Sequence of chain 1.C:
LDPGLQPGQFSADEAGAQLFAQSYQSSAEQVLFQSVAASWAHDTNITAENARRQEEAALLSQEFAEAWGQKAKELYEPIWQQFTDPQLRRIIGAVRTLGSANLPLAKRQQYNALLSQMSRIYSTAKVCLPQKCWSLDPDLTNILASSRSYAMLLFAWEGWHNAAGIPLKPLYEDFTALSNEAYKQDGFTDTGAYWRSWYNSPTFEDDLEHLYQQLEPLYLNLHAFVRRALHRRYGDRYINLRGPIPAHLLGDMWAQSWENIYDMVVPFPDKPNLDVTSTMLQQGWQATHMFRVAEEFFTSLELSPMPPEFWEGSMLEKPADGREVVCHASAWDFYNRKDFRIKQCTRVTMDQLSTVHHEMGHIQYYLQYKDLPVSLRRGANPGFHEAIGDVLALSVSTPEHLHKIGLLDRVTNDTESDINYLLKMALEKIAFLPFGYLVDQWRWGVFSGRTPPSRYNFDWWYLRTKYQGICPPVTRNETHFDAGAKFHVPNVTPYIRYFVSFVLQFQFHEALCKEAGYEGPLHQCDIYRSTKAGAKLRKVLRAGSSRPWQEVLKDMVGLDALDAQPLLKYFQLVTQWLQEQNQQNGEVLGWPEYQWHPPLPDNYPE

Binding-site contacts:
Ligand atom O3 contacts residue GLU522 of chain 1.C at 3.6 Å (salt-bridge).
Ligand atom O6 contacts residue GLU522 of chain 1.C at 4.5 Å.
Ligand atom C1 contacts residue NAG2 of chain 1.K at 1.8 Å.
Ligand atom O6 contacts residue NAG2 of chain 1.K at 4.0 Å.
Ligand atom C2 contacts residue NAG2 of chain 1.K at 2.6 Å.
Ligand atom O5 contacts residue GLU522 of chain 1.C at 4.0 Å.
Ligand atom C5 contacts residue NAG2 of chain 1.K at 4.0 Å.
Ligand atom C4 contacts residue NAG2 of chain 1.K at 4.4 Å.
Ligand atom C3 contacts residue GLU522 of chain 1.C at 3.6 Å.
Ligand atom O5 contacts residue NAG2 of chain 1.K at 2.8 Å (h-bond).
Ligand atom C3 contacts residue NAG2 of chain 1.K at 4.0 Å.
Ligand atom O2 contacts residue NAG2 of chain 1.K at 2.9 Å (h-bond).
Ligand atom C1 contacts residue GLU522 of chain 1.C at 3.9 Å.
Ligand atom C4 contacts residue GLU522 of chain 1.C at 4.1 Å.
Ligand atom C5 contacts residue GLU522 of chain 1.C at 4.3 Å.
Ligand atom C2 contacts residue GLU522 of chain 1.C at 4.3 Å.
Ligand atom O4 contacts residue GLU522 of chain 1.C at 3.6 Å (salt-bridge).

A protein and the small-molecule ligand that binds it are described below.
Small molecule (SMILES): OC[C@H]1O[C@@H](O)[C@@H](O)[C@@H](O)[C@@H]1O